Sequence of chain 1.D:
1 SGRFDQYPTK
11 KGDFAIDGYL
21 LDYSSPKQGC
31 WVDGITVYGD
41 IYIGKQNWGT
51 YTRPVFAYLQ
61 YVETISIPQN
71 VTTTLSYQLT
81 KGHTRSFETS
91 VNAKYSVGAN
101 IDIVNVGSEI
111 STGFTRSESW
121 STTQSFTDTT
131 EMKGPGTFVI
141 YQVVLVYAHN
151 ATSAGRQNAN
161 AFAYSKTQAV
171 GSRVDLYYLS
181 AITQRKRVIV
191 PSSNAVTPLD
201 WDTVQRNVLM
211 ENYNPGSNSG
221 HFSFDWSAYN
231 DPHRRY

Binding-site contacts:
Ligand atom OE1 contacts residue TYR229 of chain 1.D at 3.8 Å.
Ligand atom CB contacts residue THR152 of chain 1.D at 3.3 Å.
Ligand atom CB contacts residue TYR229 of chain 1.D at 3.8 Å (hydrophobic).
Ligand atom C contacts residue TYR51 of chain 1.D at 3.6 Å (hydrophobic).
Ligand atom OG contacts residue GLY49 of chain 1.D at 2.8 Å (h-bond).
Ligand atom C contacts residue GLN46 of chain 1.D at 3.8 Å.
Ligand atom CG contacts residue ASP175 of chain 1.D at 3.6 Å.
Ligand atom OG contacts residue THR152 of chain 1.D at 2.9 Å.
Ligand atom CD contacts residue TYR229 of chain 1.D at 3.8 Å (hydrophobic).
Ligand atom CE1 contacts residue ZN1 of chain 1.DA at 2.9 Å.
Ligand atom CD2 contacts residue ARG235 of chain 1.D at 3.5 Å.
Ligand atom OG contacts residue TRP48 of chain 1.D at 3.5 Å.
Ligand atom CB contacts residue TYR229 of chain 1.D at 3.7 Å (hydrophobic).
Ligand atom NE2 contacts residue TYR38 of chain 1.D at 3.4 Å.
Ligand atom NE2 contacts residue ARG235 of chain 1.D at 3.7 Å.
Ligand atom O contacts residue TYR229 of chain 1.D at 3.4 Å (h-bond).
Ligand atom CG contacts residue TYR38 of chain 1.D at 3.8 Å (hydrophobic).
Ligand atom CA contacts residue GLN46 of chain 1.D at 3.6 Å.
Ligand atom O contacts residue ARG173 of chain 1.D at 2.8 Å (salt-bridge).
Ligand atom N contacts residue TYR229 of chain 1.D at 3.6 Å (h-bond).
Ligand atom CB contacts residue TRP226 of chain 1.D at 3.6 Å (hydrophobic).
Ligand atom CB contacts residue SER153 of chain 1.D at 3.6 Å.
Ligand atom CA contacts residue TYR229 of chain 1.D at 3.7 Å (hydrophobic).
Ligand atom O contacts residue TYR51 of chain 1.D at 2.8 Å (h-bond).
Ligand atom CG contacts residue TRP48 of chain 1.D at 3.9 Å (hydrophobic).
Ligand atom N contacts residue GLN46 of chain 1.D at 3.0 Å (h-bond).
Ligand atom OE1 contacts residue ASN230 of chain 1.D at 3.0 Å (h-bond).
Ligand atom O contacts residue GLN46 of chain 1.D at 3.0 Å (h-bond).
Ligand atom O contacts residue SER153 of chain 1.D at 3.0 Å (h-bond).
Ligand atom C contacts residue SER153 of chain 1.D at 3.5 Å.
Ligand atom ND1 contacts residue ZN1 of chain 1.DA at 3.6 Å.
Ligand atom O contacts residue TYR229 of chain 1.D at 3.8 Å.
Ligand atom CD2 contacts residue TYR38 of chain 1.D at 3.5 Å (hydrophobic).
Ligand atom N contacts residue TYR38 of chain 1.D at 3.7 Å.
Ligand atom C contacts residue TYR229 of chain 1.D at 3.4 Å (hydrophobic).
Ligand atom N contacts residue TYR51 of chain 1.D at 3.6 Å.
Ligand atom N contacts residue TYR229 of chain 1.D at 3.8 Å.
Ligand atom CB contacts residue ARG173 of chain 1.D at 3.3 Å.
Ligand atom OG contacts residue TYR38 of chain 1.D at 3.7 Å.
Ligand atom OE1 contacts residue GLN157 of chain 1.D at 3.8 Å.

The protein below binds the small molecule below.
Small molecule (SMILES): CC[C@H](C)[C@H](NC(=O)[C@H](CO)NC(=O)[C@H](CC1=NC=NC1)NC(=O)[C@H](CO)NC(=O)[C@H](CCC(N)=O)NC(=O)[C@@H]1CCCN1)C(=O)N[C@@H](CCC(=O)O)C(=O)N[C@H](C=O)CC(C)C